This small molecule binds to this protein.
Small molecule (SMILES): O=C(O[C@@H]1Cc2c(O)cc(O)cc2O[C@@H]1c1cc(O)c(O)c(O)c1)c1cc(O)c(O)c(O)c1

Binding-site contacts:
Ligand atom O1 contacts residue VAL71 of chain 1.A at 3.2 Å.
Ligand atom O01 contacts residue VAL71 of chain 1.A at 3.1 Å.
Ligand atom C9 contacts residue PHE67 of chain 1.A at 3.7 Å (hydrophobic).
Ligand atom O37 contacts residue LEU32 of chain 1.A at 3.8 Å.
Ligand atom C26 contacts residue MET68 of chain 1.A at 4.2 Å (hydrophobic).
Ligand atom C15 contacts residue MET68 of chain 1.A at 3.5 Å (hydrophobic).
Ligand atom C21 contacts residue VAL71 of chain 1.A at 4.2 Å (hydrophobic).
Ligand atom C36 contacts residue LEU32 of chain 1.A at 3.4 Å (hydrophobic).
Ligand atom O02 contacts residue GLY2 of chain 1.A at 4.1 Å.
Ligand atom O01 contacts residue MET68 of chain 1.A at 3.7 Å.
Ligand atom C12 contacts residue PHE67 of chain 1.A at 3.1 Å (hydrophobic).
Ligand atom C14 contacts residue VAL71 of chain 1.A at 3.7 Å (hydrophobic).
Ligand atom C26 contacts residue PHE15 of chain 1.A at 4.0 Å (hydrophobic).
Ligand atom O37 contacts residue LEU47 of chain 1.A at 3.2 Å.
Ligand atom O10 contacts residue PHE67 of chain 1.A at 3.2 Å.
Ligand atom C29 contacts residue PHE15 of chain 1.A at 3.7 Å (hydrophobic).
Ligand atom C31 contacts residue MET68 of chain 1.A at 3.3 Å (hydrophobic).
Ligand atom C29 contacts residue MET68 of chain 1.A at 3.8 Å (hydrophobic).
Ligand atom C33 contacts residue PHE67 of chain 1.A at 3.3 Å (hydrophobic).
Ligand atom C14 contacts residue PHE67 of chain 1.A at 4.0 Å (hydrophobic).
Ligand atom C24 contacts residue MET68 of chain 1.A at 4.1 Å (hydrophobic).
Ligand atom C15 contacts residue PHE67 of chain 1.A at 3.7 Å (hydrophobic).
Ligand atom C20 contacts residue VAL71 of chain 1.A at 4.1 Å (hydrophobic).
Ligand atom C3 contacts residue VAL71 of chain 1.A at 3.3 Å (hydrophobic).
Ligand atom C39 contacts residue LEU32 of chain 1.A at 3.6 Å (hydrophobic).
Ligand atom C4 contacts residue VAL71 of chain 1.A at 3.4 Å (hydrophobic).
Ligand atom C20 contacts residue MET68 of chain 1.A at 3.3 Å (hydrophobic).
Ligand atom C01 contacts residue MET68 of chain 1.A at 3.6 Å (hydrophobic).
Ligand atom C38 contacts residue LEU32 of chain 1.A at 3.6 Å (hydrophobic).
Ligand atom C21 contacts residue MET68 of chain 1.A at 3.7 Å (hydrophobic).
Ligand atom O03 contacts residue PHE15 of chain 1.A at 2.7 Å.
Ligand atom C33 contacts residue MET68 of chain 1.A at 4.2 Å (hydrophobic).
Ligand atom C01 contacts residue LEU32 of chain 1.A at 4.2 Å (hydrophobic).
Ligand atom C01 contacts residue PHE67 of chain 1.A at 3.8 Å (hydrophobic).
Ligand atom O03 contacts residue MET31 of chain 1.A at 4.2 Å.
Ligand atom C6 contacts residue VAL71 of chain 1.A at 4.1 Å (hydrophobic).
Ligand atom O35 contacts residue LEU32 of chain 1.A at 3.5 Å.
Ligand atom O37 contacts residue PHE67 of chain 1.A at 3.3 Å.
Ligand atom C15 contacts residue VAL71 of chain 1.A at 3.7 Å (hydrophobic).
Ligand atom C36 contacts residue PHE67 of chain 1.A at 4.2 Å (hydrophobic).

Sequence of chain 1.A:
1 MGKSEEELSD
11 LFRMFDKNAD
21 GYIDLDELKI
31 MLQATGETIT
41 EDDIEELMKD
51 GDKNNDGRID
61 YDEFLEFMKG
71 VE